Sequence of chain 1.B:
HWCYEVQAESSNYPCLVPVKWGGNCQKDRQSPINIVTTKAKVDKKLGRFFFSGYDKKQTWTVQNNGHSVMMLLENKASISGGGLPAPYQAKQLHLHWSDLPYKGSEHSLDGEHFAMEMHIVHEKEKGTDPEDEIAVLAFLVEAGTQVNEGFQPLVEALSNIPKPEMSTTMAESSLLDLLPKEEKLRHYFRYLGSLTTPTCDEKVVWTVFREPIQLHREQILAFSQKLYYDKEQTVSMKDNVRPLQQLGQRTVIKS

Binding-site contacts:
Ligand atom S1 contacts residue ZN1 of chain 1.O at 3.1 Å.
Ligand atom O2 contacts residue VAL147 of chain 1.B at 4.0 Å.
Ligand atom O2 contacts residue VAL124 of chain 1.B at 3.7 Å.
Ligand atom S1 contacts residue THR207 of chain 1.B at 3.8 Å.
Ligand atom N1 contacts residue THR207 of chain 1.B at 2.7 Å (h-bond).
Ligand atom O1 contacts residue TRP217 of chain 1.B at 3.7 Å.
Ligand atom O2 contacts residue HIS97 of chain 1.B at 3.3 Å.
Ligand atom N3 contacts residue THR208 of chain 1.B at 3.0 Å (h-bond).
Ligand atom C1 contacts residue LEU206 of chain 1.B at 3.5 Å (hydrophobic).
Ligand atom N3 contacts residue SO41 of chain 1.S at 3.5 Å (h-bond).
Ligand atom S2 contacts residue LEU206 of chain 1.B at 3.7 Å.
Ligand atom S1 contacts residue LEU206 of chain 1.B at 4.1 Å.
Ligand atom C2 contacts residue SO41 of chain 1.S at 3.3 Å.
Ligand atom N2 contacts residue LEU206 of chain 1.B at 4.0 Å.
Ligand atom S2 contacts residue GLN95 of chain 1.B at 3.8 Å.
Ligand atom N1 contacts residue SO41 of chain 1.S at 4.0 Å.
Ligand atom C3 contacts residue GLN95 of chain 1.B at 3.7 Å.
Ligand atom O3 contacts residue GLN95 of chain 1.B at 2.8 Å (h-bond).
Ligand atom S2 contacts residue VAL124 of chain 1.B at 4.1 Å.
Ligand atom N3 contacts residue THR207 of chain 1.B at 3.5 Å (h-bond).
Ligand atom O2 contacts residue HIS122 of chain 1.B at 3.6 Å (h-bond).
Ligand atom O1 contacts residue THR207 of chain 1.B at 2.8 Å (h-bond).
Ligand atom C2 contacts residue LEU206 of chain 1.B at 4.0 Å (hydrophobic).
Ligand atom C2 contacts residue THR208 of chain 1.B at 3.8 Å.
Ligand atom N1 contacts residue HIS122 of chain 1.B at 3.3 Å (h-bond).
Ligand atom N1 contacts residue HIS97 of chain 1.B at 3.4 Å (h-bond).
Ligand atom N1 contacts residue ZN1 of chain 1.O at 2.0 Å.
Ligand atom S1 contacts residue HIS97 of chain 1.B at 4.0 Å.
Ligand atom O1 contacts residue LEU206 of chain 1.B at 3.3 Å.
Ligand atom S2 contacts residue SO41 of chain 1.S at 3.3 Å (h-bond).
Ligand atom S2 contacts residue HIS97 of chain 1.B at 4.0 Å.
Ligand atom N2 contacts residue THR208 of chain 1.B at 2.6 Å (h-bond).
Ligand atom N3 contacts residue LEU206 of chain 1.B at 3.7 Å.
Ligand atom N1 contacts residue HIS99 of chain 1.B at 3.4 Å (h-bond).
Ligand atom O2 contacts residue ZN1 of chain 1.O at 3.1 Å.
Ligand atom N2 contacts residue SO41 of chain 1.S at 3.5 Å (h-bond).
Ligand atom C1 contacts residue SO41 of chain 1.S at 3.3 Å.
Ligand atom N1 contacts residue GLU109 of chain 1.B at 4.0 Å.
Ligand atom C1 contacts residue THR207 of chain 1.B at 4.1 Å.
Ligand atom S1 contacts residue HIS122 of chain 1.B at 4.1 Å.

This small molecule binds to this protein.
Small molecule (SMILES): CC(=O)Nc1nnc(S(N)(=O)=O)s1